Binding-site contacts:
Ligand atom C15 contacts residue TYR166 of chain 1.F at 3.5 Å (hydrophobic).
Ligand atom C4 contacts residue ALA216 of chain 1.F at 3.5 Å (hydrophobic).
Ligand atom C16 contacts residue TYR166 of chain 1.F at 3.8 Å (hydrophobic).
Ligand atom C23 contacts residue TYR176 of chain 1.F at 3.9 Å (hydrophobic).
Ligand atom C6 contacts residue NAD1 of chain 1.EA at 3.4 Å.
Ligand atom C23 contacts residue ILE220 of chain 1.F at 3.8 Å (hydrophobic).
Ligand atom C5 contacts residue TYR176 of chain 1.F at 3.7 Å (hydrophobic).
Ligand atom C12 contacts residue ILE220 of chain 1.F at 4.0 Å (hydrophobic).
Ligand atom N7 contacts residue NAD1 of chain 1.EA at 2.8 Å (h-bond).
Ligand atom C14 contacts residue MET226 of chain 1.F at 3.8 Å (hydrophobic).
Ligand atom C12 contacts residue TYR176 of chain 1.F at 3.7 Å (hydrophobic).
Ligand atom C11 contacts residue PHE223 of chain 1.F at 3.7 Å (hydrophobic).
Ligand atom O21 contacts residue MET226 of chain 1.F at 3.6 Å (h-bond).
Ligand atom C22 contacts residue MET173 of chain 1.F at 3.9 Å (hydrophobic).
Ligand atom C8 contacts residue TYR176 of chain 1.F at 3.5 Å (hydrophobic).
Ligand atom C19 contacts residue ALA114 of chain 1.F at 3.6 Å (hydrophobic).
Ligand atom C19 contacts residue PHE113 of chain 1.F at 4.0 Å (hydrophobic).
Ligand atom C20 contacts residue ALA112 of chain 1.F at 3.9 Å (hydrophobic).
Ligand atom O21 contacts residue PRO174 of chain 1.F at 3.4 Å (h-bond).
Ligand atom C14 contacts residue TYR176 of chain 1.F at 3.7 Å (hydrophobic).
Ligand atom C10 contacts residue NAD1 of chain 1.EA at 3.5 Å.
Ligand atom C23 contacts residue SER175 of chain 1.F at 3.8 Å.
Ligand atom C17 contacts residue LEU119 of chain 1.F at 4.0 Å (hydrophobic).
Ligand atom O21 contacts residue TYR176 of chain 1.F at 3.9 Å.
Ligand atom C20 contacts residue PHE113 of chain 1.F at 3.8 Å (hydrophobic).
Ligand atom C8 contacts residue NAD1 of chain 1.EA at 3.5 Å.
Ligand atom C16 contacts residue PHE223 of chain 1.F at 3.9 Å (hydrophobic).
Ligand atom C2 contacts residue ALA216 of chain 1.F at 3.8 Å (hydrophobic).
Ligand atom C6 contacts residue TYR176 of chain 1.F at 3.6 Å (hydrophobic).
Ligand atom C13 contacts residue TYR176 of chain 1.F at 3.5 Å (hydrophobic).
Ligand atom N9 contacts residue TYR176 of chain 1.F at 3.7 Å.
Ligand atom C22 contacts residue PRO174 of chain 1.F at 3.4 Å (hydrophobic).
Ligand atom C22 contacts residue MET226 of chain 1.F at 3.9 Å (hydrophobic).
Ligand atom C3 contacts residue NAD1 of chain 1.EA at 3.5 Å.
Ligand atom C3 contacts residue ALA112 of chain 1.F at 3.9 Å (hydrophobic).
Ligand atom N9 contacts residue NAD1 of chain 1.EA at 4.0 Å.
Ligand atom C17 contacts residue ALA216 of chain 1.F at 3.4 Å (hydrophobic).
Ligand atom C22 contacts residue MET276 of chain 1.H at 3.7 Å (hydrophobic).
Ligand atom C10 contacts residue PHE223 of chain 1.F at 3.7 Å (hydrophobic).
Ligand atom N7 contacts residue TYR176 of chain 1.F at 2.9 Å (h-bond).

The small molecule below binds the protein below.
Small molecule (SMILES): COc1ccc(Cn2cnc3cc4c(cc32)CCCC4)cc1C

Sequence of chain 1.F:
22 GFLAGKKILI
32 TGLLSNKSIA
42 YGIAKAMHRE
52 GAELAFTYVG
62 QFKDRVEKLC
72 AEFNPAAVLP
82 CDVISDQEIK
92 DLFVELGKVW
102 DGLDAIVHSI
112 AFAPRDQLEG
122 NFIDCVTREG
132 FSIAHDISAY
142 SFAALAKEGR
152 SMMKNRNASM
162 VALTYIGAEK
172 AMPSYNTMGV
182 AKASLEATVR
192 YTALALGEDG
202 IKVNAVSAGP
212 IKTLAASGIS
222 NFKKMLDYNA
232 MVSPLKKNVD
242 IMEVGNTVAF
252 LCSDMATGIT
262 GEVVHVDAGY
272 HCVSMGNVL

Sequence of chain 1.H:
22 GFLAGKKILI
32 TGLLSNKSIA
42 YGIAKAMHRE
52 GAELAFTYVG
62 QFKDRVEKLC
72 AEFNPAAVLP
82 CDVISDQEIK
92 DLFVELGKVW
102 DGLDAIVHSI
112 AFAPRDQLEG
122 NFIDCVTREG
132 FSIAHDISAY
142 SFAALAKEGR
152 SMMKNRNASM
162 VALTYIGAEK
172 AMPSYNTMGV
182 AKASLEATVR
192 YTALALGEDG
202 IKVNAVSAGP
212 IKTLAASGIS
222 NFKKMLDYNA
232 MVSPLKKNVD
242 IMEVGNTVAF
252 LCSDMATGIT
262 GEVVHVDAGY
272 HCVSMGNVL